This protein binds this small molecule.
Small molecule (SMILES): N=c1ccn([C@H]2C[C@H](O[P](=O)(O)OC[C@H]3O[C@@H](n4cnc5c(=O)nc(N)[nH]c54)C[C@@H]3O)[C@@H](COP(=O)=O)O2)c(=O)[nH]1

Sequence of chain 43.A:
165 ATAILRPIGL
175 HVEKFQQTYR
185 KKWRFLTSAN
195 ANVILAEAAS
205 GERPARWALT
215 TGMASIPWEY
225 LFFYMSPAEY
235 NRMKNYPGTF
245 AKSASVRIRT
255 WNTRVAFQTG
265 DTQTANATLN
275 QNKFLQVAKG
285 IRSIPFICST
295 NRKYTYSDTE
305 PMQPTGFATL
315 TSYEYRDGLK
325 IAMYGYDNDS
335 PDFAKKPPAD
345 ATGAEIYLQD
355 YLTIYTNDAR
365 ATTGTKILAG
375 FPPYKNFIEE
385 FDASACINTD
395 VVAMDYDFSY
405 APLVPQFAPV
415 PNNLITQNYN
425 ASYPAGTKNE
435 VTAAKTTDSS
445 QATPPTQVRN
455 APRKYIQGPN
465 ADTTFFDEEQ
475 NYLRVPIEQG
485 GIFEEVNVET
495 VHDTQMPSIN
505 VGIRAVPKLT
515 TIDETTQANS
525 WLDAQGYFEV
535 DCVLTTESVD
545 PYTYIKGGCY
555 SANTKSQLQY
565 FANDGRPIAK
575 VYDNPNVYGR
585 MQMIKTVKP

Sequence of chain 42.A:
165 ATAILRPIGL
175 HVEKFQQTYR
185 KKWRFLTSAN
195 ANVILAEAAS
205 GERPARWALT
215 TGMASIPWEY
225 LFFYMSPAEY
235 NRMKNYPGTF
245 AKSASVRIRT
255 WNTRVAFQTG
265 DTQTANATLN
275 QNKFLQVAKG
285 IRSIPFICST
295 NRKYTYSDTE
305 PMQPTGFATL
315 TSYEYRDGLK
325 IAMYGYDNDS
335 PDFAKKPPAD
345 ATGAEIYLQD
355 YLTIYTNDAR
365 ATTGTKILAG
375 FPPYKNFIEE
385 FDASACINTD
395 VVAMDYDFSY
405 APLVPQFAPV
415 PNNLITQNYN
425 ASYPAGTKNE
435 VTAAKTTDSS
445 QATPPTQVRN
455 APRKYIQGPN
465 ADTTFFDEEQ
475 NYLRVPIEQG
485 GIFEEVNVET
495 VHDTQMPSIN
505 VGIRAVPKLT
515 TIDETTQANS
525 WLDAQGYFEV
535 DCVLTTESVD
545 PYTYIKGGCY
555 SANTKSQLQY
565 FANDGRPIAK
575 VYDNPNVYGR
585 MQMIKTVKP

Sequence of chain 35.A:
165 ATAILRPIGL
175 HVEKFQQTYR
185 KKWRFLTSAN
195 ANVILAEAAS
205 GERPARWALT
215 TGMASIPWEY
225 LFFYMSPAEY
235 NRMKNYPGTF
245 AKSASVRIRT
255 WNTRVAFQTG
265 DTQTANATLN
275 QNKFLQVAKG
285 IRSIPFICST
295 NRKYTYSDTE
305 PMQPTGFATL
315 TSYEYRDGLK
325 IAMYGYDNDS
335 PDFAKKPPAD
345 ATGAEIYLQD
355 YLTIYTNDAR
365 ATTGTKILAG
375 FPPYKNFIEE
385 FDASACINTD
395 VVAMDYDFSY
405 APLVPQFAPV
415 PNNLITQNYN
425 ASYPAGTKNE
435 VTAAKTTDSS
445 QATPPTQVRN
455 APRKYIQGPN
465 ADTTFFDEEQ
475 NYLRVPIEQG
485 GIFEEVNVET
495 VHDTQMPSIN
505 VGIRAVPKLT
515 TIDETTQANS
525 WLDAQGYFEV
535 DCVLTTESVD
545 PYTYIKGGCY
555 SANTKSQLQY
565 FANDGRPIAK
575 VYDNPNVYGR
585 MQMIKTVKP

Binding-site contacts:
Ligand atom N3 contacts residue LYS186 of chain 35.A at 3.5 Å.
Ligand atom O4' contacts residue ASP535 of chain 35.A at 3.7 Å.
Ligand atom N7 contacts residue ARG170 of chain 42.A at 3.8 Å.
Ligand atom N4 contacts residue ILE172 of chain 42.A at 3.7 Å.
Ligand atom C2 contacts residue DC1 of chain 43.C at 3.5 Å.
Ligand atom OP1 contacts residue ARG184 of chain 35.A at 2.5 Å (salt-bridge).
Ligand atom C5' contacts residue ARG184 of chain 35.A at 3.4 Å.
Ligand atom N4 contacts residue LYS186 of chain 35.A at 3.9 Å.
Ligand atom N1 contacts residue ARG170 of chain 42.A at 2.5 Å (salt-bridge).
Ligand atom O6 contacts residue ARG170 of chain 42.A at 0.9 Å (salt-bridge).
Ligand atom N2 contacts residue ILE172 of chain 42.A at 3.6 Å.
Ligand atom C5 contacts residue ARG170 of chain 42.A at 3.1 Å.
Ligand atom C4 contacts residue LYS186 of chain 35.A at 3.6 Å.
Ligand atom C4 contacts residue LYS379 of chain 43.A at 3.9 Å.
Ligand atom N4 contacts residue LEU169 of chain 42.A at 3.9 Å.
Ligand atom C4 contacts residue ILE172 of chain 42.A at 3.5 Å (hydrophobic).
Ligand atom N1 contacts residue DC1 of chain 43.C at 2.9 Å (h-bond).
Ligand atom N3 contacts residue ILE172 of chain 42.A at 3.5 Å.
Ligand atom N2 contacts residue DC1 of chain 43.C at 2.8 Å (h-bond).
Ligand atom N1 contacts residue PRO171 of chain 42.A at 3.8 Å.
Ligand atom C4' contacts residue ARG251 of chain 35.A at 3.8 Å.
Ligand atom O5' contacts residue ARG184 of chain 35.A at 2.3 Å (salt-bridge).
Ligand atom C4' contacts residue ARG184 of chain 35.A at 3.4 Å.
Ligand atom N4 contacts residue LYS379 of chain 43.A at 3.0 Å (salt-bridge).
Ligand atom C5' contacts residue ARG251 of chain 35.A at 3.8 Å.
Ligand atom C6 contacts residue ARG170 of chain 42.A at 1.9 Å.
Ligand atom C2 contacts residue PRO171 of chain 42.A at 3.6 Å (hydrophobic).
Ligand atom O3' contacts residue ARG184 of chain 35.A at 3.1 Å (salt-bridge).
Ligand atom C6 contacts residue DC1 of chain 43.C at 3.5 Å.
Ligand atom C2 contacts residue ILE172 of chain 42.A at 3.8 Å (hydrophobic).
Ligand atom O6 contacts residue DC1 of chain 43.C at 2.9 Å (h-bond).
Ligand atom C6 contacts residue LYS186 of chain 35.A at 3.7 Å.
Ligand atom O2 contacts residue ARG184 of chain 35.A at 3.7 Å.
Ligand atom O2 contacts residue LYS185 of chain 35.A at 3.7 Å.
Ligand atom P contacts residue ARG184 of chain 35.A at 2.8 Å.
Ligand atom C2 contacts residue ARG170 of chain 42.A at 3.9 Å.
Ligand atom C5 contacts residue LYS186 of chain 35.A at 3.6 Å.
Ligand atom N4 contacts residue ASN380 of chain 43.A at 3.1 Å (h-bond).
Ligand atom OP1 contacts residue ARG251 of chain 35.A at 3.4 Å (salt-bridge).
Ligand atom N2 contacts residue PRO171 of chain 42.A at 2.9 Å (h-bond).